This small molecule binds to this protein.
Small molecule (SMILES): N[C@@H](Cc1c[nH]c2ccccc12)C(=O)O

Binding-site contacts:
Ligand atom CE2 contacts residue GLN45 of chain 1.X at 3.9 Å.
Ligand atom O contacts residue ARG24 of chain 1.Y at 3.6 Å.
Ligand atom CZ2 contacts residue ALA44 of chain 1.X at 3.8 Å (hydrophobic).
Ligand atom O contacts residue SER51 of chain 1.Y at 2.9 Å (h-bond).
Ligand atom CZ2 contacts residue THR50 of chain 1.X at 4.0 Å.
Ligand atom CD1 contacts residue SER51 of chain 1.Y at 3.5 Å.
Ligand atom C contacts residue SER51 of chain 1.Y at 3.5 Å.
Ligand atom CD1 contacts residue THR47 of chain 1.X at 3.9 Å.
Ligand atom CA contacts residue THR23 of chain 1.Y at 3.8 Å.
Ligand atom OXT contacts residue HIS49 of chain 1.X at 3.8 Å.
Ligand atom OXT contacts residue HIS31 of chain 1.X at 4.0 Å.
Ligand atom CH2 contacts residue GLY21 of chain 1.X at 3.5 Å.
Ligand atom O contacts residue THR47 of chain 1.X at 3.6 Å (h-bond).
Ligand atom OXT contacts residue THR47 of chain 1.X at 2.6 Å (h-bond).
Ligand atom NE1 contacts residue ALA44 of chain 1.X at 3.8 Å.
Ligand atom NE1 contacts residue GLN45 of chain 1.X at 2.8 Å (h-bond).
Ligand atom C contacts residue THR47 of chain 1.X at 3.5 Å.
Ligand atom N contacts residue THR23 of chain 1.Y at 2.8 Å (h-bond).
Ligand atom N contacts residue THR28 of chain 1.Y at 2.8 Å (h-bond).
Ligand atom C contacts residue THR50 of chain 1.X at 4.0 Å.
Ligand atom OXT contacts residue THR50 of chain 1.X at 2.9 Å (h-bond).
Ligand atom O contacts residue GLY25 of chain 1.Y at 3.0 Å (h-bond).
Ligand atom CB contacts residue SER51 of chain 1.Y at 3.5 Å.
Ligand atom CE3 contacts residue HIS32 of chain 1.X at 3.9 Å.
Ligand atom CZ3 contacts residue GLY21 of chain 1.X at 3.7 Å.
Ligand atom N contacts residue GLY25 of chain 1.Y at 2.7 Å (h-bond).
Ligand atom CA contacts residue GLY25 of chain 1.Y at 3.5 Å.
Ligand atom CG contacts residue SER51 of chain 1.Y at 3.9 Å.
Ligand atom CD1 contacts residue GLN45 of chain 1.X at 3.6 Å.
Ligand atom C contacts residue GLY25 of chain 1.Y at 3.4 Å.
Ligand atom CZ3 contacts residue HIS32 of chain 1.X at 4.0 Å.
Ligand atom OXT contacts residue GLY25 of chain 1.Y at 4.0 Å.
Ligand atom N contacts residue ASP27 of chain 1.Y at 3.1 Å (salt-bridge).
Ligand atom N contacts residue ARG24 of chain 1.Y at 3.9 Å.
Ligand atom CB contacts residue THR23 of chain 1.Y at 3.7 Å.
Ligand atom CA contacts residue SER51 of chain 1.Y at 4.0 Å.
Ligand atom CZ2 contacts residue ILE53 of chain 1.X at 4.0 Å (hydrophobic).
Ligand atom CE2 contacts residue ALA44 of chain 1.X at 3.9 Å (hydrophobic).
Ligand atom CB contacts residue THR28 of chain 1.Y at 3.4 Å.
Ligand atom CA contacts residue THR28 of chain 1.Y at 3.1 Å.

Sequence of chain 1.Y:
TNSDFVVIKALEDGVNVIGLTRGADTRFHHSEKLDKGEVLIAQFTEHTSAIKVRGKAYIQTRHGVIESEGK

Sequence of chain 1.X:
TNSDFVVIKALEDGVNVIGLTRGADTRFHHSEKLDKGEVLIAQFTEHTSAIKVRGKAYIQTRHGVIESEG